The protein below binds the small molecule below.
Small molecule (SMILES): C[C@H](CCC(=O)NCCS(=O)(=O)O)[C@H]1CC[C@H]2[C@@H]3CC[C@@H]4C[C@H](O)CC[C@]4(C)[C@H]3C[C@H](O)[C@]12C

Sequence of chain 1.F:
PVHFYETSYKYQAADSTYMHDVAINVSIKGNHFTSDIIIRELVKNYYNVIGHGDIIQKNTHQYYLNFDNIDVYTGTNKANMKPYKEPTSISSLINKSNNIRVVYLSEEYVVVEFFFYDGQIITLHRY

Binding-site contacts:
Ligand atom C20 contacts residue TYR31 of chain 1.F at 3.6 Å (hydrophobic).
Ligand atom C26 contacts residue ILE52 of chain 1.F at 4.3 Å (hydrophobic).
Ligand atom C21 contacts residue TYR22 of chain 1.F at 3.6 Å (hydrophobic).
Ligand atom O03 contacts residue TYR134 of chain 1.F at 3.1 Å (h-bond).
Ligand atom C16 contacts residue ILE107 of chain 1.F at 3.9 Å (hydrophobic).
Ligand atom C23 contacts residue ILE52 of chain 1.F at 3.9 Å (hydrophobic).
Ligand atom C16 contacts residue SER106 of chain 1.F at 3.8 Å.
Ligand atom C18 contacts residue TYR31 of chain 1.F at 4.0 Å (hydrophobic).
Ligand atom C26 contacts residue PHE133 of chain 1.F at 4.2 Å (hydrophobic).
Ligand atom C29 contacts residue TYR64 of chain 1.F at 3.6 Å (hydrophobic).
Ligand atom C18 contacts residue HIS33 of chain 1.F at 3.9 Å.
Ligand atom O04 contacts residue TYR64 of chain 1.F at 4.3 Å.
Ligand atom C23 contacts residue TYR64 of chain 1.F at 4.0 Å (hydrophobic).
Ligand atom C29 contacts residue GLU54 of chain 1.F at 3.8 Å.
Ligand atom C18 contacts residue ILE52 of chain 1.F at 3.9 Å (hydrophobic).
Ligand atom C27 contacts residue SER106 of chain 1.F at 4.3 Å.
Ligand atom C19 contacts residue TYR134 of chain 1.F at 3.8 Å (hydrophobic).
Ligand atom C22 contacts residue ILE107 of chain 1.F at 4.3 Å (hydrophobic).
Ligand atom C26 contacts residue ILE50 of chain 1.F at 4.1 Å (hydrophobic).
Ligand atom C24 contacts residue TYR64 of chain 1.F at 3.9 Å (hydrophobic).
Ligand atom C15 contacts residue SER106 of chain 1.F at 3.6 Å.
Ligand atom C22 contacts residue LEU110 of chain 1.F at 4.0 Å (hydrophobic).
Ligand atom C19 contacts residue ILE52 of chain 1.F at 4.2 Å (hydrophobic).
Ligand atom C17 contacts residue PHE133 of chain 1.F at 3.7 Å (hydrophobic).
Ligand atom C19 contacts residue HIS33 of chain 1.F at 4.1 Å.
Ligand atom C11 contacts residue ILE52 of chain 1.F at 3.8 Å (hydrophobic).
Ligand atom C26 contacts residue VAL66 of chain 1.F at 4.3 Å (hydrophobic).
Ligand atom O04 contacts residue GLU54 of chain 1.F at 3.9 Å.
Ligand atom C25 contacts residue TYR134 of chain 1.F at 3.9 Å (hydrophobic).
Ligand atom C28 contacts residue PHE133 of chain 1.F at 3.8 Å (hydrophobic).
Ligand atom C20 contacts residue GLU54 of chain 1.F at 3.5 Å.
Ligand atom C28 contacts residue TYR134 of chain 1.F at 4.0 Å (hydrophobic).
Ligand atom C25 contacts residue PHE133 of chain 1.F at 3.8 Å (hydrophobic).
Ligand atom O02 contacts residue SER106 of chain 1.F at 2.8 Å (h-bond).
Ligand atom C20 contacts residue TYR64 of chain 1.F at 4.2 Å (hydrophobic).
Ligand atom C30 contacts residue PRO104 of chain 1.F at 3.9 Å (hydrophobic).
Ligand atom C21 contacts residue PHE133 of chain 1.F at 3.9 Å (hydrophobic).
Ligand atom C30 contacts residue TYR101 of chain 1.F at 4.1 Å (hydrophobic).
Ligand atom C21 contacts residue TYR134 of chain 1.F at 3.6 Å (hydrophobic).
Ligand atom O03 contacts residue PHE133 of chain 1.F at 3.8 Å.